Sequence of chain 3.C:
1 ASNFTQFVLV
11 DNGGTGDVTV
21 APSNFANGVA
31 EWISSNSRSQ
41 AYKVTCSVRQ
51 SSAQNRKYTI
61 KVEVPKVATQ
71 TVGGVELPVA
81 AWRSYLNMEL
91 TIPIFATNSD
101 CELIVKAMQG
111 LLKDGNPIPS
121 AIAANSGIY

Sequence of chain 4.D:
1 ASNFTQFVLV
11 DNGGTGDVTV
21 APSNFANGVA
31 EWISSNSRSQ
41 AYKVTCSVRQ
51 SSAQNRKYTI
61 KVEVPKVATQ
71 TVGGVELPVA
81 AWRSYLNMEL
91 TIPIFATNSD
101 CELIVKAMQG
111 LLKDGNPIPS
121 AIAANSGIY

The protein below binds the small molecule below.
Small molecule (SMILES): Nc1ccn([C@@H]2O[C@H](CO[P](=O)(O)O[C@H]3[C@@H](O)[C@H](n4ccc(N)nc4=O)O[C@@H]3CO[P](=O)(O)O[C@H]3[C@@H](O)[C@H](n4cnc5c(N)ncnc54)O[C@@H]3CO[P](=O)(O)O[C@H]3[C@@H](O)[C@H](n4ccc(N)nc4=O)O[C@@H]3CO[P](=O)(O)O[C@H]3[C@@H](O)[C@H](n4ccc(=O)[nH]c4=O)O[C@@H]3CO[P](=O)(O)O[C@H]3[C@@H](O)[C@H](n4cnc5c(N)ncnc54)O[C@@H]3CO[P](=O)(O)O[C@H]3[C@@H](O)[C@H](n4cnc5c(=O)nc(N)[nH]c54)O[C@@H]3CO[P](=O)(O)O[C@H]3[C@@H](O)[C@H](n4cnc5c(=O)nc(N)[nH]c54)O[C@@H]3CO)[C@@H](O)[C@H]2O)c(=O)n1

Binding-site contacts:
Ligand atom O2' contacts residue GLU63 of chain 3.C at 3.0 Å (salt-bridge).
Ligand atom OP1 contacts residue ARG49 of chain 4.D at 2.5 Å (salt-bridge).
Ligand atom C4' contacts residue TYR85 of chain 3.C at 3.3 Å (hydrophobic).
Ligand atom OP1 contacts residue SER51 of chain 4.D at 2.7 Å (h-bond).
Ligand atom OP2 contacts residue LYS57 of chain 4.D at 3.4 Å.
Ligand atom N7 contacts residue THR45 of chain 3.C at 2.6 Å (h-bond).
Ligand atom C2' contacts residue GLU63 of chain 3.C at 3.5 Å.
Ligand atom O2' contacts residue TYR85 of chain 3.C at 3.5 Å.
Ligand atom OP1 contacts residue ASN55 of chain 4.D at 3.3 Å (h-bond).
Ligand atom O3' contacts residue TYR85 of chain 3.C at 3.6 Å.
Ligand atom C5 contacts residue TYR85 of chain 3.C at 3.5 Å (hydrophobic).
Ligand atom OP2 contacts residue LYS57 of chain 4.D at 2.7 Å (salt-bridge).
Ligand atom OP1 contacts residue SER52 of chain 4.D at 3.0 Å.
Ligand atom O2 contacts residue ASN87 of chain 3.C at 3.2 Å (h-bond).
Ligand atom P contacts residue SER51 of chain 4.D at 3.4 Å.
Ligand atom OP2 contacts residue ARG49 of chain 4.D at 2.4 Å (salt-bridge).
Ligand atom C5 contacts residue THR45 of chain 3.C at 3.3 Å.
Ligand atom C6 contacts residue TYR85 of chain 3.C at 3.5 Å (hydrophobic).
Ligand atom N1 contacts residue SER47 of chain 3.C at 2.7 Å (h-bond).
Ligand atom C5' contacts residue SER51 of chain 4.D at 3.5 Å.
Ligand atom N1 contacts residue THR59 of chain 3.C at 3.6 Å.
Ligand atom OP2 contacts residue LYS43 of chain 3.C at 3.2 Å (salt-bridge).
Ligand atom N6 contacts residue THR59 of chain 3.C at 2.9 Å (h-bond).
Ligand atom C2 contacts residue SER47 of chain 3.C at 3.0 Å.
Ligand atom O3' contacts residue SER51 of chain 4.D at 3.5 Å (h-bond).
Ligand atom P contacts residue TYR85 of chain 3.C at 3.5 Å.
Ligand atom OP1 contacts residue SER51 of chain 4.D at 3.3 Å.
Ligand atom N1 contacts residue TYR85 of chain 3.C at 3.6 Å.
Ligand atom N6 contacts residue THR45 of chain 3.C at 2.9 Å (h-bond).
Ligand atom O4' contacts residue LYS61 of chain 3.C at 3.1 Å (salt-bridge).
Ligand atom C3' contacts residue TYR85 of chain 3.C at 3.3 Å (hydrophobic).
Ligand atom C5' contacts residue TYR85 of chain 3.C at 3.1 Å (hydrophobic).
Ligand atom C2' contacts residue TYR85 of chain 3.C at 3.4 Å (hydrophobic).
Ligand atom P contacts residue ARG49 of chain 4.D at 2.9 Å.
Ligand atom N6 contacts residue CYS46 of chain 3.C at 3.4 Å (h-bond).
Ligand atom C6 contacts residue THR45 of chain 3.C at 3.5 Å.
Ligand atom OP2 contacts residue TYR85 of chain 3.C at 2.5 Å (h-bond).
Ligand atom OP2 contacts residue SER51 of chain 4.D at 3.2 Å (h-bond).
Ligand atom C4 contacts residue TYR85 of chain 3.C at 3.5 Å (hydrophobic).
Ligand atom OP2 contacts residue ASN55 of chain 4.D at 3.2 Å (h-bond).